Binding-site contacts:
Ligand atom O7 contacts residue GLY16 of chain 1.A at 3.1 Å (h-bond).
Ligand atom C2 contacts residue ASN58 of chain 1.B at 2.5 Å.
Ligand atom C1 contacts residue ASN58 of chain 1.B at 1.4 Å.
Ligand atom C8 contacts residue GLU57 of chain 1.B at 3.5 Å.
Ligand atom C7 contacts residue GLU57 of chain 1.B at 4.1 Å.
Ligand atom C7 contacts residue GLY16 of chain 1.A at 4.2 Å.
Ligand atom C3 contacts residue ASN58 of chain 1.B at 3.8 Å.
Ligand atom C8 contacts residue ASN58 of chain 1.B at 4.2 Å.
Ligand atom O7 contacts residue SER17 of chain 1.A at 3.0 Å.
Ligand atom O7 contacts residue THR18 of chain 1.A at 4.5 Å.
Ligand atom N2 contacts residue GLU57 of chain 1.B at 4.0 Å.
Ligand atom C7 contacts residue SER17 of chain 1.A at 3.6 Å.
Ligand atom O7 contacts residue ASN58 of chain 1.B at 2.6 Å (h-bond).
Ligand atom N2 contacts residue ASN58 of chain 1.B at 2.9 Å (h-bond).
Ligand atom O5 contacts residue ASN58 of chain 1.B at 2.4 Å (h-bond).
Ligand atom C8 contacts residue SER17 of chain 1.A at 3.1 Å.
Ligand atom C7 contacts residue ASN58 of chain 1.B at 3.0 Å.
Ligand atom C5 contacts residue ASN58 of chain 1.B at 3.6 Å.
Ligand atom C4 contacts residue ASN58 of chain 1.B at 4.2 Å.
Ligand atom O7 contacts residue GLU57 of chain 1.B at 4.2 Å.

Sequence of chain 1.A:
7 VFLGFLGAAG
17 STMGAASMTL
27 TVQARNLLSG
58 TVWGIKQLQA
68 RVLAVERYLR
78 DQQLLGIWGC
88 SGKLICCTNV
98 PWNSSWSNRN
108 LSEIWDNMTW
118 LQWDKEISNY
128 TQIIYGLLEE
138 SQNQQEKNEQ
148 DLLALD

Sequence of chain 1.B:
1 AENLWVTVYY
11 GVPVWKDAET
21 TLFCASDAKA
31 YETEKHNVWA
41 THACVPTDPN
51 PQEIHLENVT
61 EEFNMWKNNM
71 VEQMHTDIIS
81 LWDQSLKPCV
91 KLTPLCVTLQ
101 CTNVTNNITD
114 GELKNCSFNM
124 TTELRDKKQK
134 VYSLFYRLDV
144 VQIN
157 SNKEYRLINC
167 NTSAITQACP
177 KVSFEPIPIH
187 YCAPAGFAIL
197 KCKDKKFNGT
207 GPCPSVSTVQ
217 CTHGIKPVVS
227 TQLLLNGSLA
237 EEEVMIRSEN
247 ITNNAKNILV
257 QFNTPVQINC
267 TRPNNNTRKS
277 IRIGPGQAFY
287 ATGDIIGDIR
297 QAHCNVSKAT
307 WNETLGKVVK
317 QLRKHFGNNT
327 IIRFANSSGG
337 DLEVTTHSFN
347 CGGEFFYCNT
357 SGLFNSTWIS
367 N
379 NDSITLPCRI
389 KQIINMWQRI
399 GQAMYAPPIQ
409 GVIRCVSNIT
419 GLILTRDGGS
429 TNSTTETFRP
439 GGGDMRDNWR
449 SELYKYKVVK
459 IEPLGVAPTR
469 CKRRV

This protein binds this small molecule.
Small molecule (SMILES): CC(=O)N[C@H]1[C@H](O[C@H]2[C@H](O)[C@@H](NC(C)=O)CO[C@@H]2CO)O[C@H](CO)[C@@H](O)[C@@H]1O